Sequence of chain 1.A:
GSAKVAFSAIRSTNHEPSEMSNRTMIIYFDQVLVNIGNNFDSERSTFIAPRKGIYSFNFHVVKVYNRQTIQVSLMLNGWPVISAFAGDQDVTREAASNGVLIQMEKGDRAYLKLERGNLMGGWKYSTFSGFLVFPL

Binding-site contacts:
Ligand atom C7 contacts residue MET168 of chain 1.A at 4.2 Å (hydrophobic).
Ligand atom C8 contacts residue ASN70 of chain 1.A at 3.4 Å.
Ligand atom C4 contacts residue MET168 of chain 1.A at 4.5 Å (hydrophobic).
Ligand atom C1 contacts residue MET168 of chain 1.A at 3.6 Å (hydrophobic).
Ligand atom C8 contacts residue GLU67 of chain 1.A at 3.6 Å.
Ligand atom O7 contacts residue ASN70 of chain 1.A at 4.4 Å.
Ligand atom C7 contacts residue ASN70 of chain 1.A at 3.5 Å.
Ligand atom C7 contacts residue PRO65 of chain 1.A at 4.3 Å (hydrophobic).
Ligand atom O5 contacts residue MET168 of chain 1.A at 3.8 Å.
Ligand atom O6 contacts residue ASN166 of chain 1.A at 3.9 Å.
Ligand atom N2 contacts residue ASN70 of chain 1.A at 3.1 Å (h-bond).
Ligand atom O7 contacts residue MET168 of chain 1.A at 3.6 Å.
Ligand atom O6 contacts residue MET168 of chain 1.A at 4.5 Å.
Ligand atom C5 contacts residue MET168 of chain 1.A at 3.7 Å (hydrophobic).
Ligand atom O7 contacts residue PRO65 of chain 1.A at 3.7 Å.
Ligand atom C3 contacts residue ASN70 of chain 1.A at 3.8 Å.
Ligand atom O5 contacts residue ASN70 of chain 1.A at 2.3 Å (h-bond).
Ligand atom C3 contacts residue MET168 of chain 1.A at 4.1 Å (hydrophobic).
Ligand atom C4 contacts residue ASN70 of chain 1.A at 4.2 Å.
Ligand atom N2 contacts residue PRO65 of chain 1.A at 4.1 Å.
Ligand atom C2 contacts residue ASN70 of chain 1.A at 2.5 Å.
Ligand atom O7 contacts residue SER66 of chain 1.A at 4.0 Å.
Ligand atom C8 contacts residue MET168 of chain 1.A at 4.5 Å (hydrophobic).
Ligand atom C7 contacts residue GLU67 of chain 1.A at 4.1 Å.
Ligand atom O7 contacts residue GLU67 of chain 1.A at 3.6 Å (salt-bridge).
Ligand atom C5 contacts residue ASN70 of chain 1.A at 3.7 Å.
Ligand atom C1 contacts residue ASN70 of chain 1.A at 1.4 Å.
Ligand atom C2 contacts residue MET168 of chain 1.A at 4.3 Å (hydrophobic).
Ligand atom C8 contacts residue ASN166 of chain 1.A at 3.7 Å.

The small molecule below binds the protein below.
Small molecule (SMILES): CC(=O)N[C@H]1[C@H](O[C@H]2[C@H](O)[C@@H](NC(C)=O)CO[C@@H]2CO)O[C@H](CO)[C@@H](O)[C@@H]1O